Sequence of chain 1.C:
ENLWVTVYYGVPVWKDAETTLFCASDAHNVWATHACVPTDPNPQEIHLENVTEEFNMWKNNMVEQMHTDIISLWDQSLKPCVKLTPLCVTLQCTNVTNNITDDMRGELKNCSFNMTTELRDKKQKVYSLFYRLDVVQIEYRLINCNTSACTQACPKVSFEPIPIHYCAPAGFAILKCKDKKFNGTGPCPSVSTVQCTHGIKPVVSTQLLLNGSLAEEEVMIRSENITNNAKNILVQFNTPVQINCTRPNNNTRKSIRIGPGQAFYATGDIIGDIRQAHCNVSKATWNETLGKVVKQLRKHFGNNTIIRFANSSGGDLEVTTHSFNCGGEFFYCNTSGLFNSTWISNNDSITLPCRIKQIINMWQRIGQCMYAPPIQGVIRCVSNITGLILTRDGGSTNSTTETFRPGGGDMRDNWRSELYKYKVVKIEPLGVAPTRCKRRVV

Binding-site contacts:
Ligand atom N2 contacts residue ASN118 of chain 1.C at 2.9 Å (h-bond).
Ligand atom C3 contacts residue TYR135 of chain 1.C at 3.8 Å (hydrophobic).
Ligand atom C8 contacts residue ASN118 of chain 1.C at 4.5 Å.
Ligand atom C4 contacts residue ASN118 of chain 1.C at 4.2 Å.
Ligand atom C1 contacts residue TYR135 of chain 1.C at 3.9 Å (hydrophobic).
Ligand atom C5 contacts residue ASN118 of chain 1.C at 3.7 Å.
Ligand atom N2 contacts residue TYR135 of chain 1.C at 4.0 Å.
Ligand atom C7 contacts residue ASN118 of chain 1.C at 3.3 Å.
Ligand atom C5 contacts residue TYR135 of chain 1.C at 4.3 Å (hydrophobic).
Ligand atom C8 contacts residue LEU137 of chain 1.C at 3.8 Å (hydrophobic).
Ligand atom C2 contacts residue TYR135 of chain 1.C at 4.2 Å (hydrophobic).
Ligand atom C2 contacts residue ASN118 of chain 1.C at 2.5 Å.
Ligand atom O5 contacts residue ASN118 of chain 1.C at 2.4 Å (h-bond).
Ligand atom O7 contacts residue ASN118 of chain 1.C at 3.4 Å (h-bond).
Ligand atom C7 contacts residue LEU137 of chain 1.C at 4.2 Å (hydrophobic).
Ligand atom C8 contacts residue ILE291 of chain 1.C at 4.5 Å (hydrophobic).
Ligand atom N2 contacts residue LEU137 of chain 1.C at 4.1 Å.
Ligand atom C1 contacts residue ASN118 of chain 1.C at 1.4 Å.
Ligand atom C3 contacts residue ASN118 of chain 1.C at 3.8 Å.
Ligand atom O5 contacts residue TYR135 of chain 1.C at 4.5 Å.

The small molecule below binds the protein below.
Small molecule (SMILES): CC(=O)N[C@@H]1[C@@H](O)[C@H](O)[C@@H](CO)O[C@H]1O